Sequence of chain 2.A:
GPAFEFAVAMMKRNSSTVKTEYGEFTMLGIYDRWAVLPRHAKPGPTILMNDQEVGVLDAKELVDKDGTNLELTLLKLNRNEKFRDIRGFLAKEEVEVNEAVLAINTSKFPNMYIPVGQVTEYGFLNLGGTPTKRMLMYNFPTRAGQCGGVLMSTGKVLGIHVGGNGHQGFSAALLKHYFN

Binding-site contacts:
Ligand atom C55 contacts residue LEU127 of chain 2.A at 3.4 Å (hydrophobic).
Ligand atom C82 contacts residue HIS40 of chain 2.A at 3.2 Å.
Ligand atom N27 contacts residue GLY128 of chain 2.A at 3.2 Å (h-bond).
Ligand atom C25 contacts residue GLY128 of chain 2.A at 3.0 Å.
Ligand atom O35 contacts residue GLY164 of chain 2.A at 2.8 Å (h-bond).
Ligand atom O35 contacts residue GLY163 of chain 2.A at 2.9 Å.
Ligand atom C8 contacts residue GLY128 of chain 2.A at 3.1 Å.
Ligand atom C6 contacts residue GLY128 of chain 2.A at 3.6 Å.
Ligand atom O88 contacts residue ALA144 of chain 2.A at 3.6 Å.
Ligand atom O66 contacts residue GLY163 of chain 2.A at 3.6 Å.
Ligand atom C71 contacts residue ASN165 of chain 2.A at 3.6 Å.
Ligand atom C71 contacts residue GLY164 of chain 2.A at 3.2 Å.
Ligand atom O15 contacts residue ASN165 of chain 2.A at 2.4 Å (h-bond).
Ligand atom C65 contacts residue GLY164 of chain 2.A at 3.6 Å.
Ligand atom N69 contacts residue GLY164 of chain 2.A at 3.4 Å (h-bond).
Ligand atom C17 contacts residue ASN165 of chain 2.A at 2.9 Å.
Ligand atom C73 contacts residue ALA144 of chain 2.A at 3.8 Å (hydrophobic).
Ligand atom N21 contacts residue GLY164 of chain 2.A at 3.3 Å (h-bond).
Ligand atom C23 contacts residue GLY164 of chain 2.A at 3.5 Å.
Ligand atom C31 contacts residue GLY164 of chain 2.A at 3.7 Å.
Ligand atom C82 contacts residue CYS147 of chain 2.A at 2.8 Å (hydrophobic).
Ligand atom O88 contacts residue GLY145 of chain 2.A at 2.7 Å (h-bond).
Ligand atom C37 contacts residue VAL162 of chain 2.A at 3.4 Å (hydrophobic).
Ligand atom O66 contacts residue THR142 of chain 2.A at 2.9 Å (h-bond).
Ligand atom O66 contacts residue HIS161 of chain 2.A at 2.8 Å (h-bond).
Ligand atom N49 contacts residue VAL162 of chain 2.A at 3.3 Å (h-bond).
Ligand atom C55 contacts residue GLU71 of chain 2.A at 3.6 Å.
Ligand atom C53 contacts residue HIS40 of chain 2.A at 3.5 Å.
Ligand atom O66 contacts residue ARG143 of chain 2.A at 3.7 Å.
Ligand atom C57 contacts residue CYS147 of chain 2.A at 2.7 Å (hydrophobic).
Ligand atom C59 contacts residue CYS147 of chain 2.A at 3.1 Å (hydrophobic).
Ligand atom C13 contacts residue ASN165 of chain 2.A at 3.2 Å.
Ligand atom C76 contacts residue ASN126 of chain 2.A at 3.1 Å.
Ligand atom N49 contacts residue CYS147 of chain 2.A at 3.0 Å (h-bond).
Ligand atom N69 contacts residue THR142 of chain 2.A at 3.6 Å (h-bond).
Ligand atom N21 contacts residue ASN165 of chain 2.A at 3.1 Å (h-bond).
Ligand atom C25 contacts residue LEU127 of chain 2.A at 3.2 Å (hydrophobic).
Ligand atom C61 contacts residue GLY164 of chain 2.A at 3.7 Å.
Ligand atom O66 contacts residue GLY164 of chain 2.A at 3.8 Å.
Ligand atom C63 contacts residue CYS147 of chain 2.A at 1.9 Å (hydrophobic).

A small-molecule ligand and the protein it binds are described below.
Small molecule (SMILES): CC(=O)CC[C@H](C[C@@H]1CCNC1=O)NC(=O)[C@H](CC(C)C)NC(=O)[C@H](CNC(=O)C(C)(C)C)NC(=O)OCc1ccccc1